The protein below binds the small molecule below.
Small molecule (SMILES): CC(=O)N[C@@H]1[C@@H](O)[C@H](O)[C@@H](CO)O[C@H]1O

Binding-site contacts:
Ligand atom C6 contacts residue LYS306 of chain 1.B at 4.0 Å.
Ligand atom C6 contacts residue GLY309 of chain 1.B at 4.2 Å.
Ligand atom C2 contacts residue ASN339 of chain 1.B at 2.5 Å.
Ligand atom O6 contacts residue LYS306 of chain 1.B at 2.6 Å (salt-bridge).
Ligand atom C5 contacts residue ASN339 of chain 1.B at 3.6 Å.
Ligand atom C3 contacts residue ASN339 of chain 1.B at 3.8 Å.
Ligand atom C4 contacts residue ASN339 of chain 1.B at 4.2 Å.
Ligand atom O6 contacts residue ASP310 of chain 1.B at 3.8 Å.
Ligand atom O7 contacts residue ASN339 of chain 1.B at 2.9 Å (h-bond).
Ligand atom C5 contacts residue GLY309 of chain 1.B at 3.6 Å.
Ligand atom C1 contacts residue GLY309 of chain 1.B at 4.0 Å.
Ligand atom N2 contacts residue ASN339 of chain 1.B at 3.0 Å (h-bond).
Ligand atom C7 contacts residue ASN339 of chain 1.B at 3.1 Å.
Ligand atom O6 contacts residue GLY309 of chain 1.B at 3.5 Å.
Ligand atom O5 contacts residue ASN339 of chain 1.B at 2.3 Å (h-bond).
Ligand atom C1 contacts residue ASN339 of chain 1.B at 1.4 Å.
Ligand atom C8 contacts residue ASN339 of chain 1.B at 4.3 Å.
Ligand atom O5 contacts residue GLY309 of chain 1.B at 3.7 Å.

Sequence of chain 1.B:
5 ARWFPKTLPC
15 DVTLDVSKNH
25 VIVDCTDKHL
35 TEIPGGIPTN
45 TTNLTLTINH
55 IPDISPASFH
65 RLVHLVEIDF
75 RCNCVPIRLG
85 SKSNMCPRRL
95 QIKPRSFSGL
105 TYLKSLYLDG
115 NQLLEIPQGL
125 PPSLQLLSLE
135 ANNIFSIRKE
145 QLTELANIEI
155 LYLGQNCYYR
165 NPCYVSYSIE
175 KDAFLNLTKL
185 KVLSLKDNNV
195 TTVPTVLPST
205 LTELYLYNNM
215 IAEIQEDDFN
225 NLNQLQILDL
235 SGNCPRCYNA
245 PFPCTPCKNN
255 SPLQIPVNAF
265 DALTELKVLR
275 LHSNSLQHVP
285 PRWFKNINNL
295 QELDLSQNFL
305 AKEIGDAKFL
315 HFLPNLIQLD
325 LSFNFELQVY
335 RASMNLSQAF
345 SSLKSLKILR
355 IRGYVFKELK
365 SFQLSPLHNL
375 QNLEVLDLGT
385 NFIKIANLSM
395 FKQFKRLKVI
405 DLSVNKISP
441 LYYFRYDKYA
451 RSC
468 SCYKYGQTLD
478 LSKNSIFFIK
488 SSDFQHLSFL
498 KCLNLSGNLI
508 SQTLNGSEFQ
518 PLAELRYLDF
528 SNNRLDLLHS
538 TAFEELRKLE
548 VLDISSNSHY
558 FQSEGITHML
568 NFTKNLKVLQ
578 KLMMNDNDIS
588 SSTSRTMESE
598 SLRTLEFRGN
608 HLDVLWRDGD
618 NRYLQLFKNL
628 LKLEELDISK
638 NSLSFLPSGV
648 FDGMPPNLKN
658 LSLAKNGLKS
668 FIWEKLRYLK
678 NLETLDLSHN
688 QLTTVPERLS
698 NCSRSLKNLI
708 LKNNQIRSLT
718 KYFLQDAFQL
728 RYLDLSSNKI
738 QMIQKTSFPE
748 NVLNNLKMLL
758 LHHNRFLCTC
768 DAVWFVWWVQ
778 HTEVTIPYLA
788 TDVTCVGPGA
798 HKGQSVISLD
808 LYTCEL